Binding-site contacts:
Ligand atom N6 contacts residue TYR367 of chain 1.A at 3.2 Å (h-bond).
Ligand atom C4' contacts residue GLY185 of chain 1.A at 3.7 Å.
Ligand atom S5' contacts residue ASP154 of chain 1.A at 3.5 Å (salt-bridge).
Ligand atom O3' contacts residue ASP207 of chain 1.A at 2.6 Å (salt-bridge).
Ligand atom C5' contacts residue ASP252 of chain 1.A at 3.6 Å.
Ligand atom C2 contacts residue LEU234 of chain 1.A at 3.4 Å (hydrophobic).
Ligand atom C3' contacts residue ASP187 of chain 1.A at 3.7 Å.
Ligand atom C2 contacts residue HIS232 of chain 1.A at 3.4 Å.
Ligand atom C5 contacts residue TYR367 of chain 1.A at 3.4 Å (hydrophobic).
Ligand atom CS contacts residue VAL254 of chain 1.A at 3.6 Å (hydrophobic).
Ligand atom O4' contacts residue PHE263 of chain 1.A at 3.6 Å.
Ligand atom C2 contacts residue ALA208 of chain 1.A at 3.4 Å (hydrophobic).
Ligand atom O2' contacts residue ASP207 of chain 1.A at 2.7 Å (salt-bridge).
Ligand atom O4' contacts residue GLY185 of chain 1.A at 3.4 Å.
Ligand atom C6 contacts residue TYR367 of chain 1.A at 3.7 Å (hydrophobic).
Ligand atom O2' contacts residue GLN155 of chain 1.A at 3.0 Å (h-bond).
Ligand atom C6 contacts residue ASP233 of chain 1.A at 3.7 Å.
Ligand atom N7 contacts residue TYR367 of chain 1.A at 2.6 Å (h-bond).
Ligand atom C5' contacts residue N4P1 of chain 1.E at 3.4 Å.
Ligand atom N3 contacts residue ALA208 of chain 1.A at 3.3 Å (h-bond).
Ligand atom O3' contacts residue ASP187 of chain 1.A at 2.9 Å (salt-bridge).
Ligand atom N1 contacts residue ASP233 of chain 1.A at 3.6 Å.
Ligand atom O2' contacts residue PHE153 of chain 1.A at 3.3 Å.
Ligand atom C2' contacts residue ASP207 of chain 1.A at 3.6 Å.
Ligand atom C8 contacts residue PHE153 of chain 1.A at 3.1 Å (hydrophobic).
Ligand atom C1' contacts residue ASP207 of chain 1.A at 3.6 Å.
Ligand atom C3' contacts residue ASP207 of chain 1.A at 3.5 Å.
Ligand atom CS contacts residue PHE153 of chain 1.A at 3.7 Å (hydrophobic).
Ligand atom C8 contacts residue TYR367 of chain 1.A at 3.8 Å (hydrophobic).
Ligand atom C5' contacts residue ASP187 of chain 1.A at 3.7 Å.
Ligand atom O3' contacts residue ASP186 of chain 1.A at 3.2 Å (salt-bridge).
Ligand atom N6 contacts residue ASP233 of chain 1.A at 2.9 Å (salt-bridge).
Ligand atom S5' contacts residue PHE153 of chain 1.A at 3.5 Å (h-bond).
Ligand atom S5' contacts residue N4P1 of chain 1.E at 3.6 Å.
Ligand atom N6 contacts residue LEU366 of chain 1.A at 3.6 Å.
Ligand atom N1 contacts residue LEU234 of chain 1.A at 2.9 Å (h-bond).
Ligand atom C5 contacts residue PHE263 of chain 1.A at 3.7 Å (hydrophobic).
Ligand atom N1 contacts residue ALA208 of chain 1.A at 3.6 Å.
Ligand atom N6 contacts residue ARG235 of chain 1.A at 3.7 Å.
Ligand atom C2' contacts residue PHE153 of chain 1.A at 3.8 Å (hydrophobic).

The protein below binds the small molecule below.
Small molecule (SMILES): CSC[C@H]1O[C@@H](n2cnc3c(N)ncnc32)[C@H](O)[C@@H]1O

Sequence of chain 1.A:
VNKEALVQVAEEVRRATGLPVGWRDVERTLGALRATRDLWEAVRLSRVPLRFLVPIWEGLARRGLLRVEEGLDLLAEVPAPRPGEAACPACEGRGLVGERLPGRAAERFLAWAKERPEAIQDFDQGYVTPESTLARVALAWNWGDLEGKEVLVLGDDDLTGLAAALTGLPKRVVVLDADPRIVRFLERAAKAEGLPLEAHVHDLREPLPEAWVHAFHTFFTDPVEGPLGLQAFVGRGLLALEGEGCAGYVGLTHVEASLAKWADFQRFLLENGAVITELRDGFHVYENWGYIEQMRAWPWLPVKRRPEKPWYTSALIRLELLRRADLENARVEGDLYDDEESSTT